Sequence of chain 1.B:
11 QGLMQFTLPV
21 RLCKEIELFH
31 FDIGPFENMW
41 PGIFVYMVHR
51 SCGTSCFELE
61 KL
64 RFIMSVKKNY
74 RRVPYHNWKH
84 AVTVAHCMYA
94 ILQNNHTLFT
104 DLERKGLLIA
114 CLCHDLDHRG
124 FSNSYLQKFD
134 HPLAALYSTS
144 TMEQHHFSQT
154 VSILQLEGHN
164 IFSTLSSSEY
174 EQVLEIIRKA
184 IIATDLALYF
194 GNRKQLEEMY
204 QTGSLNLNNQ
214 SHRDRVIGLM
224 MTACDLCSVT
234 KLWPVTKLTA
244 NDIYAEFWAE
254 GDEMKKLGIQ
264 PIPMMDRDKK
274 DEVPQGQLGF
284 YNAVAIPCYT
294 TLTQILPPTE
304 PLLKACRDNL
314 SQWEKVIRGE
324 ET

Binding-site contacts:
Ligand atom C21 contacts residue PHE250 of chain 1.B at 3.8 Å (hydrophobic).
Ligand atom C3 contacts residue LEU189 of chain 1.B at 3.8 Å (hydrophobic).
Ligand atom C17 contacts residue PHE283 of chain 1.B at 3.9 Å (hydrophobic).
Ligand atom O12 contacts residue LEU189 of chain 1.B at 3.5 Å.
Ligand atom BR23 contacts residue GLN280 of chain 1.B at 3.3 Å.
Ligand atom C26 contacts residue GLN280 of chain 1.B at 3.6 Å.
Ligand atom C16 contacts residue PHE283 of chain 1.B at 3.6 Å (hydrophobic).
Ligand atom C20 contacts residue PHE283 of chain 1.B at 3.8 Å (hydrophobic).
Ligand atom C26 contacts residue PHE283 of chain 1.B at 3.8 Å (hydrophobic).
Ligand atom C21 contacts residue PHE283 of chain 1.B at 3.6 Å (hydrophobic).
Ligand atom C28 contacts residue PHE283 of chain 1.B at 3.8 Å (hydrophobic).
Ligand atom C25 contacts residue ILE246 of chain 1.B at 4.0 Å (hydrophobic).
Ligand atom C25 contacts residue TYR78 of chain 1.B at 3.7 Å (hydrophobic).
Ligand atom C32 contacts residue VAL287 of chain 1.B at 3.8 Å (hydrophobic).
Ligand atom N14 contacts residue LEU189 of chain 1.B at 3.9 Å.
Ligand atom O22 contacts residue VAL232 of chain 1.B at 3.6 Å.
Ligand atom C11 contacts residue MET267 of chain 1.B at 3.5 Å (hydrophobic).
Ligand atom BR23 contacts residue VAL232 of chain 1.B at 3.9 Å.
Ligand atom C17 contacts residue LEU229 of chain 1.B at 3.8 Å (hydrophobic).
Ligand atom C27 contacts residue MET268 of chain 1.B at 4.0 Å (hydrophobic).
Ligand atom C9 contacts residue LEU189 of chain 1.B at 3.8 Å (hydrophobic).
Ligand atom C32 contacts residue PHE193 of chain 1.B at 4.0 Å (hydrophobic).
Ligand atom C19 contacts residue PHE283 of chain 1.B at 3.6 Å (hydrophobic).
Ligand atom O22 contacts residue ILE246 of chain 1.B at 3.3 Å.
Ligand atom C11 contacts residue MET268 of chain 1.B at 3.8 Å (hydrophobic).
Ligand atom C2 contacts residue MET267 of chain 1.B at 3.6 Å (hydrophobic).
Ligand atom C26 contacts residue TYR247 of chain 1.B at 3.8 Å (hydrophobic).
Ligand atom C18 contacts residue PHE283 of chain 1.B at 3.9 Å (hydrophobic).
Ligand atom C25 contacts residue LEU229 of chain 1.B at 3.6 Å (hydrophobic).
Ligand atom O24 contacts residue PHE283 of chain 1.B at 3.7 Å.
Ligand atom C26 contacts residue MET267 of chain 1.B at 3.7 Å (hydrophobic).
Ligand atom O24 contacts residue GLN280 of chain 1.B at 3.1 Å (h-bond).
Ligand atom C19 contacts residue ILE246 of chain 1.B at 4.0 Å (hydrophobic).
Ligand atom C5 contacts residue MET267 of chain 1.B at 4.0 Å (hydrophobic).
Ligand atom N13 contacts residue LEU189 of chain 1.B at 3.6 Å.
Ligand atom C2 contacts residue PHE283 of chain 1.B at 3.9 Å (hydrophobic).
Ligand atom BR23 contacts residue ILE246 of chain 1.B at 4.0 Å.
Ligand atom O30 contacts residue ALA286 of chain 1.B at 3.7 Å.
Ligand atom C18 contacts residue ILE246 of chain 1.B at 3.8 Å (hydrophobic).
Ligand atom C6 contacts residue MET267 of chain 1.B at 3.4 Å (hydrophobic).

The protein below binds the small molecule below.
Small molecule (SMILES): CCO[C@H](C(=O)NNCc1cc(OC)c(Br)c(OC)c1)c1ccc(N2CCOCC2)cc1